Sequence of chain 1.E:
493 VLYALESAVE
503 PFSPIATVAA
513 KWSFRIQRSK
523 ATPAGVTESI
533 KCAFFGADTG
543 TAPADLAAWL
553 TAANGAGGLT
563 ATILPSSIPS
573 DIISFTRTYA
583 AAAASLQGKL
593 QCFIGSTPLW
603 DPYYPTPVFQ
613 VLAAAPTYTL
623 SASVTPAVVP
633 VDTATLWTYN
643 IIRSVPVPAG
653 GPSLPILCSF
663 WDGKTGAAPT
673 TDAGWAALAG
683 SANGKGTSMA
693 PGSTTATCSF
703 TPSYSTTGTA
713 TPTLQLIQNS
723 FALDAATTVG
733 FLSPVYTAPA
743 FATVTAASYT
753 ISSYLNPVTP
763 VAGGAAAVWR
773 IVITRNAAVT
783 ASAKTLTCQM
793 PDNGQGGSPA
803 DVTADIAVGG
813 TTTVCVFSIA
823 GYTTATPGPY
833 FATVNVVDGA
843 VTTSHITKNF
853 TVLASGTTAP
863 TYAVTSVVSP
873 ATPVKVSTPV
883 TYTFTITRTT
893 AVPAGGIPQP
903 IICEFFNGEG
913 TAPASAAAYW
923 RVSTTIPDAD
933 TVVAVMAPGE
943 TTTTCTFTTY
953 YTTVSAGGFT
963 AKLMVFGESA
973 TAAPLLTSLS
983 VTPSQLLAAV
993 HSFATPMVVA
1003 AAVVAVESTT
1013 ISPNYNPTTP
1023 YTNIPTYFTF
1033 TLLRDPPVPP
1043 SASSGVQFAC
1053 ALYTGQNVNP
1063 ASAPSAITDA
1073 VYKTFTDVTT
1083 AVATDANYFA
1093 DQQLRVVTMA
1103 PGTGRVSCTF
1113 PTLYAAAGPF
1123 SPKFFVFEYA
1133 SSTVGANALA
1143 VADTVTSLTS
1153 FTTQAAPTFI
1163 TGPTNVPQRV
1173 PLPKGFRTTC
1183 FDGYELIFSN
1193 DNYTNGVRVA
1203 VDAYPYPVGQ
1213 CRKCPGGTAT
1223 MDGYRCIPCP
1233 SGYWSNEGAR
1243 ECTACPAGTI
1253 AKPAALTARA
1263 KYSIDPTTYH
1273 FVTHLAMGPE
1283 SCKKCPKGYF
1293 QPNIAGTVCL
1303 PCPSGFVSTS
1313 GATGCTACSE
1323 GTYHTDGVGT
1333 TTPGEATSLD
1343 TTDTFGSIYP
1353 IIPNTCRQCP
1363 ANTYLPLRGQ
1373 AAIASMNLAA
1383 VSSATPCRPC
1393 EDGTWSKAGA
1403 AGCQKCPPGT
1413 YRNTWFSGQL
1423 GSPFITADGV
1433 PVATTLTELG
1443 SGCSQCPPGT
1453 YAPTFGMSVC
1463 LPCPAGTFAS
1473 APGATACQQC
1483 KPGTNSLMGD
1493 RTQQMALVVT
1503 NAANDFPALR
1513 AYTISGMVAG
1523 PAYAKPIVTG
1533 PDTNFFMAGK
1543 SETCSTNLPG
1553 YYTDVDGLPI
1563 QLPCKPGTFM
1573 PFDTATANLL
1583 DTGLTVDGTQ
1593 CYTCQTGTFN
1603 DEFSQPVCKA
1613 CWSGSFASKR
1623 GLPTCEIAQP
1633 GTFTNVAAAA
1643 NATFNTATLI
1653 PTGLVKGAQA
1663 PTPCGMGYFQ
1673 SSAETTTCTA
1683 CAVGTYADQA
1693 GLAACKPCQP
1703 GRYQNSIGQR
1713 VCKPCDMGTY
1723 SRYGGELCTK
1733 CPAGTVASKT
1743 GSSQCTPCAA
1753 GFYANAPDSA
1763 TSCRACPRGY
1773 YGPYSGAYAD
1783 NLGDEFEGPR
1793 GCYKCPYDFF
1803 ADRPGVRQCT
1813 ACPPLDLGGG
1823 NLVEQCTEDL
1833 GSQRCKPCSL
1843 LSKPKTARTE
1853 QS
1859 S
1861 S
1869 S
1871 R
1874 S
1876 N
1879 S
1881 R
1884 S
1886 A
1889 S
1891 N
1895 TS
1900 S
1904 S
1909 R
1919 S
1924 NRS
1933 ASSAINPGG

The small molecule below binds the protein below.
Small molecule (SMILES): CC(=O)N[C@H]1[C@H](O[C@H]2[C@H](O)[C@@H](NC(C)=O)CO[C@@H]2CO)O[C@H](CO)[C@@H](O[C@@H]2O[C@H](CO[C@@H]3O[C@H](CO[C@H]4O[C@H](CO)[C@@H](O)[C@H](O)[C@@H]4O)[C@@H](O)[C@H](O)[C@@H]3O)[C@@H](O)[C@H](O[C@@H]3O[C@H](CO)[C@@H](O)[C@H](O)[C@@H]3O)[C@@H]2O)[C@@H]1O

Binding-site contacts:
Ligand atom C7 contacts residue ALA1612 of chain 1.E at 3.8 Å (hydrophobic).
Ligand atom C6 contacts residue LYS1611 of chain 1.E at 4.0 Å.
Ligand atom O6 contacts residue GLU1676 of chain 1.E at 3.6 Å.
Ligand atom N2 contacts residue ASN1643 of chain 1.E at 3.0 Å (h-bond).
Ligand atom O2 contacts residue TRP1614 of chain 1.E at 3.0 Å.
Ligand atom C2 contacts residue TRP1614 of chain 1.E at 3.6 Å (hydrophobic).
Ligand atom O2 contacts residue ILE1629 of chain 1.E at 3.2 Å.
Ligand atom O3 contacts residue ILE1629 of chain 1.E at 3.9 Å.
Ligand atom C7 contacts residue ASN1643 of chain 1.E at 3.5 Å.
Ligand atom C8 contacts residue ALA1642 of chain 1.E at 4.0 Å (hydrophobic).
Ligand atom N2 contacts residue ALA1612 of chain 1.E at 2.8 Å (h-bond).
Ligand atom C3 contacts residue ASN1643 of chain 1.E at 3.8 Å.
Ligand atom O5 contacts residue ASN1643 of chain 1.E at 2.3 Å (h-bond).
Ligand atom O3 contacts residue TRP1614 of chain 1.E at 3.3 Å.
Ligand atom O5 contacts residue TRP1614 of chain 1.E at 3.8 Å.
Ligand atom C2 contacts residue ASN1643 of chain 1.E at 2.5 Å.
Ligand atom C3 contacts residue CYS1627 of chain 1.E at 3.9 Å (hydrophobic).
Ligand atom C8 contacts residue ALA1612 of chain 1.E at 3.7 Å (hydrophobic).
Ligand atom C2 contacts residue ALA1612 of chain 1.E at 3.6 Å (hydrophobic).
Ligand atom O4 contacts residue GLU1676 of chain 1.E at 3.8 Å.
Ligand atom C8 contacts residue ALA1641 of chain 1.E at 3.6 Å (hydrophobic).
Ligand atom C8 contacts residue ASP1603 of chain 1.E at 3.2 Å.
Ligand atom O2 contacts residue TRP1614 of chain 1.E at 3.9 Å.
Ligand atom C3 contacts residue ALA1612 of chain 1.E at 3.8 Å (hydrophobic).
Ligand atom O2 contacts residue CYS1627 of chain 1.E at 3.2 Å (h-bond).
Ligand atom O2 contacts residue GLU1676 of chain 1.E at 2.6 Å (salt-bridge).
Ligand atom C1 contacts residue ASN1643 of chain 1.E at 1.4 Å.
Ligand atom O4 contacts residue TRP1614 of chain 1.E at 3.9 Å.
Ligand atom C1 contacts residue ALA1612 of chain 1.E at 3.8 Å (hydrophobic).
Ligand atom C3 contacts residue THR1626 of chain 1.E at 3.9 Å.
Ligand atom O3 contacts residue THR1626 of chain 1.E at 3.7 Å.
Ligand atom C3 contacts residue TRP1614 of chain 1.E at 3.8 Å (hydrophobic).
Ligand atom C2 contacts residue TRP1614 of chain 1.E at 3.7 Å (hydrophobic).
Ligand atom C4 contacts residue GLU1676 of chain 1.E at 3.3 Å.
Ligand atom C2 contacts residue CYS1627 of chain 1.E at 4.0 Å (hydrophobic).
Ligand atom O7 contacts residue ASN1643 of chain 1.E at 3.5 Å (h-bond).
Ligand atom O7 contacts residue PHE1601 of chain 1.E at 3.6 Å.
Ligand atom O3 contacts residue CYS1627 of chain 1.E at 3.5 Å (h-bond).
Ligand atom O4 contacts residue PHE1601 of chain 1.E at 4.0 Å.
Ligand atom C5 contacts residue ASN1643 of chain 1.E at 3.6 Å.